A small-molecule ligand and the protein it binds are described below.
Small molecule (SMILES): CC(=O)N[C@@H]1[C@@H](O)[C@H](O)[C@@H](CO)O[C@H]1O

Binding-site contacts:
Ligand atom C7 contacts residue ASN88 of chain 1.G at 3.2 Å.
Ligand atom O7 contacts residue ASN88 of chain 1.G at 3.2 Å (h-bond).
Ligand atom C5 contacts residue ASN88 of chain 1.G at 3.7 Å.
Ligand atom N2 contacts residue ASN88 of chain 1.G at 2.9 Å (h-bond).
Ligand atom C3 contacts residue ASN88 of chain 1.G at 3.8 Å.
Ligand atom C1 contacts residue ASN88 of chain 1.G at 1.4 Å.
Ligand atom C2 contacts residue ASN88 of chain 1.G at 2.4 Å.
Ligand atom O5 contacts residue ASN88 of chain 1.G at 2.4 Å (h-bond).
Ligand atom C4 contacts residue ASN88 of chain 1.G at 4.2 Å.
Ligand atom C6 contacts residue ASN88 of chain 1.G at 4.1 Å.
Ligand atom C8 contacts residue ASN88 of chain 1.G at 4.4 Å.

Sequence of chain 1.G:
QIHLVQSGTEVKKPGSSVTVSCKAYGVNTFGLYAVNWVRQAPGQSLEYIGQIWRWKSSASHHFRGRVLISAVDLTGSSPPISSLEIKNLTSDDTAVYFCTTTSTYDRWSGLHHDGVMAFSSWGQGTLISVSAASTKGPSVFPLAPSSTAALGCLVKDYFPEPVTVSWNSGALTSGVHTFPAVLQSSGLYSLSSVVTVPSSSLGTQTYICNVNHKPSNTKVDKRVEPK